Binding-site contacts:
Ligand atom C1 contacts residue ASN186 of chain 1.A at 1.4 Å.
Ligand atom C7 contacts residue VAL327 of chain 1.A at 3.9 Å (hydrophobic).
Ligand atom C4 contacts residue ASN186 of chain 1.A at 4.2 Å.
Ligand atom O5 contacts residue ASN186 of chain 1.A at 2.4 Å (h-bond).
Ligand atom C1 contacts residue THR188 of chain 1.A at 4.5 Å.
Ligand atom C7 contacts residue PRO326 of chain 1.A at 4.3 Å (hydrophobic).
Ligand atom O5 contacts residue THR188 of chain 1.A at 4.0 Å.
Ligand atom C3 contacts residue ASN186 of chain 1.A at 3.8 Å.
Ligand atom C7 contacts residue ASN186 of chain 1.A at 3.4 Å.
Ligand atom C6 contacts residue THR188 of chain 1.A at 4.1 Å.
Ligand atom O7 contacts residue VAL327 of chain 1.A at 3.0 Å (h-bond).
Ligand atom C5 contacts residue THR188 of chain 1.A at 4.3 Å.
Ligand atom N2 contacts residue ASN186 of chain 1.A at 2.9 Å (h-bond).
Ligand atom O7 contacts residue TYR325 of chain 1.A at 4.3 Å.
Ligand atom O6 contacts residue THR188 of chain 1.A at 4.4 Å.
Ligand atom C5 contacts residue PRO326 of chain 1.A at 4.2 Å (hydrophobic).
Ligand atom C5 contacts residue ASN186 of chain 1.A at 3.6 Å.
Ligand atom C2 contacts residue ASN186 of chain 1.A at 2.5 Å.
Ligand atom C8 contacts residue VAL327 of chain 1.A at 3.2 Å (hydrophobic).
Ligand atom O7 contacts residue ASN186 of chain 1.A at 3.6 Å (h-bond).
Ligand atom O7 contacts residue PRO326 of chain 1.A at 3.2 Å.
Ligand atom C6 contacts residue PRO326 of chain 1.A at 3.8 Å (hydrophobic).
Ligand atom C8 contacts residue ALA179 of chain 1.A at 4.1 Å (hydrophobic).

A small-molecule ligand and the protein it binds are described below.
Small molecule (SMILES): CC(=O)N[C@H]1[C@H](O[C@H]2[C@H](O)[C@@H](NC(C)=O)CO[C@@H]2CO)O[C@H](CO)[C@@H](O)[C@@H]1O

Sequence of chain 1.A:
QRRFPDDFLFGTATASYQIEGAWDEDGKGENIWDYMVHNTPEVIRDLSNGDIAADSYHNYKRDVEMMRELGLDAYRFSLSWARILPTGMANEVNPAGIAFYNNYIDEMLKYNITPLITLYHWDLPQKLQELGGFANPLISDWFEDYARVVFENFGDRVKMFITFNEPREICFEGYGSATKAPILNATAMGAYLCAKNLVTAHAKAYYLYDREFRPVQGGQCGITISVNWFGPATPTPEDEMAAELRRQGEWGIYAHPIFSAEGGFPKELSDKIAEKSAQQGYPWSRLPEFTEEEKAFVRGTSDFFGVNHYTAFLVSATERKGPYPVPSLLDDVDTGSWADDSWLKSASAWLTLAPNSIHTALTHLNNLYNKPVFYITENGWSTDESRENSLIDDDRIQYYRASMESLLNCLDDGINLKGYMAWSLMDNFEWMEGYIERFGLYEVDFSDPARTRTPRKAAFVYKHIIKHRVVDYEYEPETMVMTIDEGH